Sequence of chain 1.D:
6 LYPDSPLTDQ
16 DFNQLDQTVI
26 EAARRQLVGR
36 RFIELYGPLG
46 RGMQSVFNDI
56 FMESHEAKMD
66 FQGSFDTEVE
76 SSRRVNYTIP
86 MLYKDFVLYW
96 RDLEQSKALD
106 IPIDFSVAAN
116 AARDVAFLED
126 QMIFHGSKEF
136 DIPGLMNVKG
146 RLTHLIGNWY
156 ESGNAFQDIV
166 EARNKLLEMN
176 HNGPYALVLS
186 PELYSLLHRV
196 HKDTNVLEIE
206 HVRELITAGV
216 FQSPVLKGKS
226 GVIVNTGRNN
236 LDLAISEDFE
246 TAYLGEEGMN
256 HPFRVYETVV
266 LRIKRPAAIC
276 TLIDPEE

Binding-site contacts:
Ligand atom CG2 contacts residue ASP243 of chain 1.D at 3.3 Å.
Ligand atom C contacts residue ARG35 of chain 1.D at 4.4 Å.
Ligand atom NE2 contacts residue ARG36 of chain 1.D at 3.9 Å.
Ligand atom N contacts residue PRO43 of chain 1.D at 4.4 Å.
Ligand atom OG contacts residue ILE25 of chain 1.D at 4.0 Å.
Ligand atom CA contacts residue ARG29 of chain 1.D at 4.0 Å.
Ligand atom CD1 contacts residue LEU40 of chain 1.D at 3.8 Å (hydrophobic).
Ligand atom CA contacts residue ASP243 of chain 1.D at 4.4 Å.
Ligand atom C contacts residue ASP243 of chain 1.D at 3.9 Å.
Ligand atom O contacts residue ARG35 of chain 1.D at 3.1 Å (salt-bridge).
Ligand atom C contacts residue ASP243 of chain 1.D at 3.8 Å.
Ligand atom CD contacts residue ARG36 of chain 1.D at 4.1 Å.
Ligand atom C contacts residue ARG35 of chain 1.D at 3.6 Å.
Ligand atom CB contacts residue PRO43 of chain 1.D at 3.8 Å (hydrophobic).
Ligand atom O contacts residue ARG36 of chain 1.D at 3.6 Å (salt-bridge).
Ligand atom CB contacts residue ASP243 of chain 1.D at 4.3 Å.
Ligand atom CA contacts residue ASP243 of chain 1.D at 3.3 Å.
Ligand atom CA contacts residue PRO43 of chain 1.D at 4.4 Å (hydrophobic).
Ligand atom CD1 contacts residue ARG29 of chain 1.D at 4.4 Å.
Ligand atom CB contacts residue ARG35 of chain 1.D at 3.5 Å.
Ligand atom O contacts residue ARG29 of chain 1.D at 3.8 Å.
Ligand atom CA contacts residue ARG35 of chain 1.D at 3.9 Å.
Ligand atom CD1 contacts residue LEU32 of chain 1.D at 3.8 Å (hydrophobic).
Ligand atom CG contacts residue LEU40 of chain 1.D at 4.4 Å (hydrophobic).
Ligand atom O contacts residue ASP243 of chain 1.D at 4.1 Å.
Ligand atom CB contacts residue ARG35 of chain 1.D at 4.1 Å.
Ligand atom CB contacts residue LEU40 of chain 1.D at 4.1 Å (hydrophobic).
Ligand atom CG2 contacts residue PRO43 of chain 1.D at 3.9 Å (hydrophobic).
Ligand atom CA contacts residue ASP243 of chain 1.D at 4.3 Å.
Ligand atom O contacts residue ARG35 of chain 1.D at 3.4 Å (salt-bridge).
Ligand atom CG1 contacts residue ARG35 of chain 1.D at 4.2 Å.
Ligand atom OE1 contacts residue ARG36 of chain 1.D at 3.8 Å.
Ligand atom OG contacts residue ARG29 of chain 1.D at 4.3 Å.
Ligand atom N contacts residue ASP243 of chain 1.D at 2.8 Å (salt-bridge).
Ligand atom CD1 contacts residue ARG35 of chain 1.D at 4.5 Å.
Ligand atom N contacts residue ARG35 of chain 1.D at 4.1 Å.
Ligand atom N contacts residue ASP243 of chain 1.D at 3.2 Å (salt-bridge).
Ligand atom C contacts residue ARG36 of chain 1.D at 3.2 Å.
Ligand atom CB contacts residue ARG29 of chain 1.D at 4.1 Å.
Ligand atom CG2 contacts residue LEU40 of chain 1.D at 4.2 Å (hydrophobic).

A small-molecule ligand and the protein it binds are described below.
Small molecule (SMILES): CC[C@H](C)[C@H](NC(=O)[C@H](CC(C)C)NC(=O)[C@H](CO)NC(=O)CNC(=O)[C@@H](NC(=O)[C@@H](N)[C@@H](C)O)C(C)C)C(=O)N[C@H](C=O)CCC(N)=O